Binding-site contacts:
Ligand atom C4 contacts residue CYS194 of chain 1.B at 3.7 Å (hydrophobic).
Ligand atom C3 contacts residue VAL216 of chain 1.B at 4.0 Å (hydrophobic).
Ligand atom N1 contacts residue ASP192 of chain 1.B at 3.0 Å (salt-bridge).
Ligand atom C1 contacts residue CYS194 of chain 1.B at 3.9 Å (hydrophobic).
Ligand atom C4 contacts residue GLN195 of chain 1.B at 3.8 Å.
Ligand atom N2 contacts residue SER193 of chain 1.B at 2.7 Å (h-bond).
Ligand atom C2 contacts residue CYS194 of chain 1.B at 3.8 Å (hydrophobic).
Ligand atom N1 contacts residue CYS222 of chain 1.B at 3.7 Å.
Ligand atom O14 contacts residue SER198 of chain 1.B at 2.7 Å (h-bond).
Ligand atom C8 contacts residue GLN195 of chain 1.B at 3.9 Å.
Ligand atom N1 contacts residue GLY219 of chain 1.B at 3.8 Å.
Ligand atom O14 contacts residue GLY196 of chain 1.B at 2.8 Å (h-bond).
Ligand atom C6 contacts residue GLY221 of chain 1.B at 3.3 Å.
Ligand atom C7 contacts residue SER193 of chain 1.B at 3.2 Å.
Ligand atom C14 contacts residue GLY196 of chain 1.B at 3.5 Å.
Ligand atom C6 contacts residue GLY219 of chain 1.B at 3.7 Å.
Ligand atom C13 contacts residue GLY196 of chain 1.B at 3.9 Å.
Ligand atom C9 contacts residue SER198 of chain 1.B at 3.8 Å.
Ligand atom C13 contacts residue SER198 of chain 1.B at 3.6 Å.
Ligand atom O14 contacts residue CYS194 of chain 1.B at 3.7 Å.
Ligand atom C13 contacts residue HIS46 of chain 1.B at 3.7 Å.
Ligand atom C14 contacts residue GLN195 of chain 1.B at 3.8 Å.
Ligand atom N3 contacts residue SER198 of chain 1.B at 3.6 Å.
Ligand atom N2 contacts residue GLY229 of chain 1.B at 3.4 Å.
Ligand atom C7 contacts residue GLY221 of chain 1.B at 3.8 Å.
Ligand atom C1 contacts residue SER193 of chain 1.B at 3.6 Å.
Ligand atom C12 contacts residue HIS46 of chain 1.B at 3.6 Å.
Ligand atom C2 contacts residue SER193 of chain 1.B at 3.7 Å.
Ligand atom O14 contacts residue GLN195 of chain 1.B at 3.3 Å.
Ligand atom N1 contacts residue GLY221 of chain 1.B at 2.8 Å (h-bond).
Ligand atom C7 contacts residue ASP192 of chain 1.B at 3.6 Å.
Ligand atom N1 contacts residue SER193 of chain 1.B at 3.5 Å (h-bond).
Ligand atom O14 contacts residue ASP197 of chain 1.B at 3.6 Å.
Ligand atom C11 contacts residue HIS46 of chain 1.B at 3.7 Å.
Ligand atom C3 contacts residue CYS194 of chain 1.B at 3.5 Å (hydrophobic).
Ligand atom C10 contacts residue HIS46 of chain 1.B at 3.9 Å.
Ligand atom C14 contacts residue SER198 of chain 1.B at 3.1 Å.
Ligand atom C14 contacts residue HIS46 of chain 1.B at 3.9 Å.
Ligand atom N2 contacts residue ASP192 of chain 1.B at 3.0 Å (salt-bridge).
Ligand atom N3 contacts residue GLN195 of chain 1.B at 3.6 Å.

A protein and the small-molecule ligand that binds it are described below.
Small molecule (SMILES): [H]/N=C(/N)c1ccc(NC(=O)c2ccccc2O)cc1

Sequence of chain 1.B:
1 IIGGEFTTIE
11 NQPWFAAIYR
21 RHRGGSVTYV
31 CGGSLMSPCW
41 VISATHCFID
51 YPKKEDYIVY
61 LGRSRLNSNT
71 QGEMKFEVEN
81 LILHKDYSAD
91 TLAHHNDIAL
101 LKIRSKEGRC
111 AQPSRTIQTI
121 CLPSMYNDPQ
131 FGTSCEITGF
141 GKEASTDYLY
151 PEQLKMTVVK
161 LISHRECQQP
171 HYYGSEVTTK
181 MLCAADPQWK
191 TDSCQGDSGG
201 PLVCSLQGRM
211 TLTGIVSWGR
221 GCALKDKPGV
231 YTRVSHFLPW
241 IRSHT